The small molecule below binds the protein below.
Small molecule (SMILES): CC(=O)N[C@@H]1[C@@H](O)[C@H](O)[C@@H](CO)O[C@H]1O

Binding-site contacts:
Ligand atom O5 contacts residue ASN613 of chain 1.B at 2.4 Å (h-bond).
Ligand atom C5 contacts residue THR615 of chain 1.B at 4.0 Å.
Ligand atom O7 contacts residue ASN613 of chain 1.B at 3.2 Å (h-bond).
Ligand atom C4 contacts residue ASN613 of chain 1.B at 4.2 Å.
Ligand atom C5 contacts residue ASN613 of chain 1.B at 3.7 Å.
Ligand atom C7 contacts residue ASN613 of chain 1.B at 3.2 Å.
Ligand atom C1 contacts residue ASN613 of chain 1.B at 1.4 Å.
Ligand atom C3 contacts residue ASN613 of chain 1.B at 3.8 Å.
Ligand atom N2 contacts residue ASN613 of chain 1.B at 2.9 Å (h-bond).
Ligand atom C6 contacts residue THR615 of chain 1.B at 4.3 Å.
Ligand atom C8 contacts residue ASN613 of chain 1.B at 4.4 Å.
Ligand atom C8 contacts residue GLN641 of chain 1.B at 3.8 Å.
Ligand atom C1 contacts residue THR615 of chain 1.B at 4.2 Å.
Ligand atom C2 contacts residue ASN613 of chain 1.B at 2.5 Å.
Ligand atom O5 contacts residue THR615 of chain 1.B at 3.9 Å.

Sequence of chain 1.B:
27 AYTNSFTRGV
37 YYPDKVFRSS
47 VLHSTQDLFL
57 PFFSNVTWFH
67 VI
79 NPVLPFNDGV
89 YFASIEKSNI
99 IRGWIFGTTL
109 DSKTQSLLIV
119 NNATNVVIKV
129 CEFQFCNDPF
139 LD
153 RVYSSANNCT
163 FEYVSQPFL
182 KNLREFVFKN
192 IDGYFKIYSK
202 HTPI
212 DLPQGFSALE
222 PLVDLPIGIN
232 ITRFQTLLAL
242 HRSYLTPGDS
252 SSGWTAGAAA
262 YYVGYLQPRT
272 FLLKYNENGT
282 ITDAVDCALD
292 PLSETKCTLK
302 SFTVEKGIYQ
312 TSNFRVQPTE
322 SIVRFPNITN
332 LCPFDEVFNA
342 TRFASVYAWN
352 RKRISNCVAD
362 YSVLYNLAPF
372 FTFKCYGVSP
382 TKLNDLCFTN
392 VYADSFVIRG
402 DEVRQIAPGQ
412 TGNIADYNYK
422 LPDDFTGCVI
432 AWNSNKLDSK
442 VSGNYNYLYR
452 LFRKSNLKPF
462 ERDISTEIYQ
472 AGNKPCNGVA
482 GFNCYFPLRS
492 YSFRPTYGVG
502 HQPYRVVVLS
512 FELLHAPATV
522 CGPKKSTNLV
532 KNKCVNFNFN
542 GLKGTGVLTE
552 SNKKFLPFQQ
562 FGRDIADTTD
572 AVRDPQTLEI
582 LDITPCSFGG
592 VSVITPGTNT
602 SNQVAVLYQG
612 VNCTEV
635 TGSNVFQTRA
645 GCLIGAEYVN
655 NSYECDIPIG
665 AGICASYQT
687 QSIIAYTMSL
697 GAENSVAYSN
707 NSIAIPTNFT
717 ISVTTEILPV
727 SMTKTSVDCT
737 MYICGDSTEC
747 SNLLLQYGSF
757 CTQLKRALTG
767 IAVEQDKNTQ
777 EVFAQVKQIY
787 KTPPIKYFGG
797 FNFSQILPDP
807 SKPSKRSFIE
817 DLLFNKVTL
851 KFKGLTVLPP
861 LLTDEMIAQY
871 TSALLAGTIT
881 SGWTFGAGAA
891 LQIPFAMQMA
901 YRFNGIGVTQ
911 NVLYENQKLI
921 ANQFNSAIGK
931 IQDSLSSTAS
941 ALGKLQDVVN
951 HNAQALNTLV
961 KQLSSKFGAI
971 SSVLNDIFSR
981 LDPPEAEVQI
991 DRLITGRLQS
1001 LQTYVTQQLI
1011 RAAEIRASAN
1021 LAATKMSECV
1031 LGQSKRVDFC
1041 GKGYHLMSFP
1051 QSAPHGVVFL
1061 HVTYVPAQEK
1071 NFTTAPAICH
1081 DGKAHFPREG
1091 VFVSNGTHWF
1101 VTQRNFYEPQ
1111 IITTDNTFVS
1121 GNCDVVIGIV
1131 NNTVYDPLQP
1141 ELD